Binding-site contacts:
Ligand atom CAJ contacts residue GLY216 of chain 1.C at 4.0 Å.
Ligand atom CBM contacts residue TYR192 of chain 1.C at 3.3 Å (hydrophobic).
Ligand atom CAQ contacts residue SER218 of chain 1.C at 3.5 Å.
Ligand atom CAY contacts residue ASP34 of chain 1.C at 3.7 Å.
Ligand atom OBH contacts residue SER37 of chain 1.C at 3.6 Å.
Ligand atom CBO contacts residue ILE300 of chain 1.C at 3.4 Å (hydrophobic).
Ligand atom CBS contacts residue THR217 of chain 1.C at 3.0 Å.
Ligand atom CAK contacts residue SER218 of chain 1.C at 3.6 Å.
Ligand atom CAS contacts residue ILE32 of chain 1.C at 3.5 Å (hydrophobic).
Ligand atom CAS contacts residue GLY216 of chain 1.C at 3.2 Å.
Ligand atom CBR contacts residue ILE300 of chain 1.C at 3.9 Å (hydrophobic).
Ligand atom CBE contacts residue ILE32 of chain 1.C at 3.3 Å (hydrophobic).
Ligand atom OAL contacts residue SER218 of chain 1.C at 2.6 Å (h-bond).
Ligand atom OAL contacts residue THR217 of chain 1.C at 3.5 Å.
Ligand atom CBL contacts residue ASP214 of chain 1.C at 3.7 Å.
Ligand atom CBK contacts residue TYR192 of chain 1.C at 3.9 Å (hydrophobic).
Ligand atom CBD contacts residue ILE32 of chain 1.C at 3.9 Å (hydrophobic).
Ligand atom CAP contacts residue THR114 of chain 1.C at 3.5 Å.
Ligand atom CAR contacts residue GLY216 of chain 1.C at 3.5 Å.
Ligand atom OBH contacts residue GLY36 of chain 1.C at 4.0 Å.
Ligand atom CAK contacts residue GLY216 of chain 1.C at 3.7 Å.
Ligand atom CBO contacts residue ASP214 of chain 1.C at 3.2 Å.
Ligand atom NBJ contacts residue ASP214 of chain 1.C at 3.6 Å.
Ligand atom CBS contacts residue ILE300 of chain 1.C at 3.2 Å (hydrophobic).
Ligand atom CAZ contacts residue ASP34 of chain 1.C at 3.4 Å.
Ligand atom CBI contacts residue GLY36 of chain 1.C at 3.8 Å.
Ligand atom CBC contacts residue PHE111 of chain 1.C at 3.7 Å (hydrophobic).
Ligand atom CAR contacts residue MET15 of chain 1.C at 3.7 Å (hydrophobic).
Ligand atom NBJ contacts residue GLY36 of chain 1.C at 3.0 Å (h-bond).
Ligand atom NAM contacts residue SER218 of chain 1.C at 3.9 Å.
Ligand atom CAT contacts residue GLY216 of chain 1.C at 3.4 Å.
Ligand atom CBG contacts residue GLY36 of chain 1.C at 3.8 Å.
Ligand atom CBF contacts residue GLY216 of chain 1.C at 3.6 Å.
Ligand atom OBH contacts residue ASP34 of chain 1.C at 3.7 Å.
Ligand atom OAL contacts residue GLY216 of chain 1.C at 3.9 Å.
Ligand atom CBG contacts residue ASP34 of chain 1.C at 3.5 Å.
Ligand atom CAS contacts residue MET15 of chain 1.C at 3.6 Å (hydrophobic).
Ligand atom CAR contacts residue SER218 of chain 1.C at 3.5 Å.
Ligand atom CBO contacts residue THR217 of chain 1.C at 3.2 Å.
Ligand atom CBL contacts residue TYR192 of chain 1.C at 3.6 Å (hydrophobic).

Sequence of chain 1.C:
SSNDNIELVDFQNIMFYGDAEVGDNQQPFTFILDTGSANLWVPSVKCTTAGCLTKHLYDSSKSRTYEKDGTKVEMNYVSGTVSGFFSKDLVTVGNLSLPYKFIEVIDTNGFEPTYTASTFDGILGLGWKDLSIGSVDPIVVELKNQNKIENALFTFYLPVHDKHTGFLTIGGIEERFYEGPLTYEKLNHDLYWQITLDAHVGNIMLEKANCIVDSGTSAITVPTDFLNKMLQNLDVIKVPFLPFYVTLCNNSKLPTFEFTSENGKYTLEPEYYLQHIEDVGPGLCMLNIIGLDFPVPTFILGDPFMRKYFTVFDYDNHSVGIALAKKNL

The small molecule below binds the protein below.
Small molecule (SMILES): CCCN(CCC)C(=O)c1cc(C(=O)N/C(=C\c2ccccc2)[C@H](O)CNC(C)(C)c2cccc(OC)c2)cc(N2CCCCC2)c1